Binding-site contacts:
Ligand atom O5 contacts residue ASN305 of chain 1.A at 3.6 Å.
Ligand atom C1 contacts residue ASN305 of chain 1.A at 3.5 Å.
Ligand atom O6 contacts residue ASN305 of chain 1.A at 4.2 Å.
Ligand atom N2 contacts residue GLN554 of chain 1.A at 4.5 Å.
Ligand atom C5 contacts residue ASN305 of chain 1.A at 4.1 Å.
Ligand atom C3 contacts residue GLN554 of chain 1.A at 4.4 Å.

Sequence of chain 1.A:
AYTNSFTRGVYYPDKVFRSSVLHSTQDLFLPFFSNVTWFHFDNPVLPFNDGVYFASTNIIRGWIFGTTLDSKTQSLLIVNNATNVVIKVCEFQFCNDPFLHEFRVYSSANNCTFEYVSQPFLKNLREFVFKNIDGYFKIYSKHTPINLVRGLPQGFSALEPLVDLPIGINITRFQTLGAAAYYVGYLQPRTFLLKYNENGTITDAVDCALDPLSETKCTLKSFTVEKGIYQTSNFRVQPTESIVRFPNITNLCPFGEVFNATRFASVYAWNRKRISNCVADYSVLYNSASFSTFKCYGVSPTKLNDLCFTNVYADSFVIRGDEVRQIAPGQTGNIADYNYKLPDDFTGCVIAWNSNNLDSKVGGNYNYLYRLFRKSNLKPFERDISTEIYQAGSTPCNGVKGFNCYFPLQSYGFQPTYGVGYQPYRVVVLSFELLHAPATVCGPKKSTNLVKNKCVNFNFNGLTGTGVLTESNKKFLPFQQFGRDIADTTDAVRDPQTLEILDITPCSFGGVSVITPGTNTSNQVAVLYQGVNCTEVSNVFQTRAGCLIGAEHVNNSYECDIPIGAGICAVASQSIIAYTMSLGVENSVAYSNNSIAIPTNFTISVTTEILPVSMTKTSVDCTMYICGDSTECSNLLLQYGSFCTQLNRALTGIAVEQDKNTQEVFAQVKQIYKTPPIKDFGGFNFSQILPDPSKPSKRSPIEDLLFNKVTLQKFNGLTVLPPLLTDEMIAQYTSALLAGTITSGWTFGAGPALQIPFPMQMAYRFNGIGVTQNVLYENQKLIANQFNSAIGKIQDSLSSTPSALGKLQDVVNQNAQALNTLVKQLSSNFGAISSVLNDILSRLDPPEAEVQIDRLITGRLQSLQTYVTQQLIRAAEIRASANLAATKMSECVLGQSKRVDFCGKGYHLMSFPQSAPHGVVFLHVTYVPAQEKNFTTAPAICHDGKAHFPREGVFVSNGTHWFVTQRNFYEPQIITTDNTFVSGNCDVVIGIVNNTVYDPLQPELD

This small molecule binds to this protein.
Small molecule (SMILES): CC(=O)N[C@H]1[C@H](O[C@H]2[C@H](O)[C@@H](NC(C)=O)CO[C@@H]2CO)O[C@H](CO)[C@@H](O)[C@@H]1O